The protein below binds the small molecule below.
Small molecule (SMILES): CC(=O)N[C@@H]1[C@@H](O)[C@H](O)[C@@H](CO)O[C@H]1O

Binding-site contacts:
Ligand atom O3 contacts residue ALA42 of chain 1.B at 3.4 Å (h-bond).
Ligand atom C8 contacts residue ASN303 of chain 1.B at 4.4 Å.
Ligand atom O3 contacts residue LYS41 of chain 1.B at 3.9 Å.
Ligand atom C8 contacts residue LEU5 of chain 1.B at 3.6 Å (hydrophobic).
Ligand atom C7 contacts residue ASN303 of chain 1.B at 3.2 Å.
Ligand atom O7 contacts residue ASN303 of chain 1.B at 3.4 Å (h-bond).
Ligand atom C8 contacts residue ARG300 of chain 1.B at 3.9 Å.
Ligand atom C3 contacts residue ASN303 of chain 1.B at 3.6 Å.
Ligand atom N2 contacts residue ASN303 of chain 1.B at 2.6 Å (h-bond).
Ligand atom C7 contacts residue ALA42 of chain 1.B at 4.4 Å (hydrophobic).
Ligand atom C8 contacts residue VAL299 of chain 1.B at 4.3 Å (hydrophobic).
Ligand atom C8 contacts residue ALA42 of chain 1.B at 4.1 Å (hydrophobic).
Ligand atom N2 contacts residue ALA42 of chain 1.B at 4.5 Å.
Ligand atom C5 contacts residue ASN303 of chain 1.B at 3.6 Å.
Ligand atom O7 contacts residue ARG300 of chain 1.B at 3.3 Å.
Ligand atom O5 contacts residue ASN303 of chain 1.B at 2.4 Å (h-bond).
Ligand atom C1 contacts residue ASN303 of chain 1.B at 1.4 Å.
Ligand atom C4 contacts residue ASN303 of chain 1.B at 4.1 Å.
Ligand atom C7 contacts residue ARG300 of chain 1.B at 4.0 Å.
Ligand atom C2 contacts residue ASN303 of chain 1.B at 2.2 Å.

Sequence of chain 1.B:
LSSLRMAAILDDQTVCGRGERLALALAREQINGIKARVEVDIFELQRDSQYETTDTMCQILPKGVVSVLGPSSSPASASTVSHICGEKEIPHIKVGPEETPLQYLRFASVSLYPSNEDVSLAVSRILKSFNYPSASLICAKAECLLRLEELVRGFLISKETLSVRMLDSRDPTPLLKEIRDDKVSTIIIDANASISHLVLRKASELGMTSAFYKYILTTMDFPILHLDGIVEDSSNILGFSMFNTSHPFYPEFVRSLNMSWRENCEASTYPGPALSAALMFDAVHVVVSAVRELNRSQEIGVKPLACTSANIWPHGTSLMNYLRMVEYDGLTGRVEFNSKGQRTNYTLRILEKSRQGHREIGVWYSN